Sequence of chain 1.C:
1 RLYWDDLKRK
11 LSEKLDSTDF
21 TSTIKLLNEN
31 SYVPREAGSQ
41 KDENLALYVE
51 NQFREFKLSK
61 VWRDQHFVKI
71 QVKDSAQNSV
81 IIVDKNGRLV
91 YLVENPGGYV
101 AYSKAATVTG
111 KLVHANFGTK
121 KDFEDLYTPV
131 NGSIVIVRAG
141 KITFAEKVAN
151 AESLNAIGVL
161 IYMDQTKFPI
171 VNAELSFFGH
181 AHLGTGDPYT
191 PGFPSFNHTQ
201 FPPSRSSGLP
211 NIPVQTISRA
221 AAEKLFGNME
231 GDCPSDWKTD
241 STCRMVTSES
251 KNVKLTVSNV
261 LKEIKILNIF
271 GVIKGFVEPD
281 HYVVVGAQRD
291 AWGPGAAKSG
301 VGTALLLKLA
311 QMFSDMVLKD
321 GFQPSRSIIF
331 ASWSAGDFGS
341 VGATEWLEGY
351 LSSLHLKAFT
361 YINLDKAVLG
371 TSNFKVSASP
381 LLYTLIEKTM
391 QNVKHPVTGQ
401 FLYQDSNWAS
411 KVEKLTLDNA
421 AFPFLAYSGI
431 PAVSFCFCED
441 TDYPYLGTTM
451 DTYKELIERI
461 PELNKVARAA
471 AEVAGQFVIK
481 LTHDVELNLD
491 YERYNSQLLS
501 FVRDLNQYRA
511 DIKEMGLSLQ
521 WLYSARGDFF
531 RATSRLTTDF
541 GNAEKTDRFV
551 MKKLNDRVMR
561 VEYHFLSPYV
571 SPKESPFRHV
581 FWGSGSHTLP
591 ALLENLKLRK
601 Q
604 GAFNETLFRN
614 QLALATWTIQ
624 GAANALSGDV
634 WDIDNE

Binding-site contacts:
Ligand atom C8 contacts residue PHE67 of chain 1.C at 3.8 Å (hydrophobic).
Ligand atom C4 contacts residue PHE67 of chain 1.C at 4.4 Å (hydrophobic).
Ligand atom C3 contacts residue PHE67 of chain 1.C at 4.3 Å (hydrophobic).
Ligand atom O6 contacts residue PHE201 of chain 1.C at 4.0 Å.
Ligand atom C6 contacts residue PHE201 of chain 1.C at 4.0 Å (hydrophobic).
Ligand atom C5 contacts residue PHE67 of chain 1.C at 3.7 Å (hydrophobic).
Ligand atom C5 contacts residue PHE201 of chain 1.C at 4.5 Å (hydrophobic).
Ligand atom O6 contacts residue GLU263 of chain 1.C at 3.4 Å (salt-bridge).
Ligand atom C8 contacts residue LYS265 of chain 1.C at 4.3 Å.
Ligand atom C8 contacts residue ILE264 of chain 1.C at 4.3 Å (hydrophobic).
Ligand atom C4 contacts residue ASN197 of chain 1.C at 4.2 Å.
Ligand atom C7 contacts residue ASN197 of chain 1.C at 3.3 Å.
Ligand atom O5 contacts residue PHE201 of chain 1.C at 3.6 Å.
Ligand atom C7 contacts residue PHE67 of chain 1.C at 3.8 Å (hydrophobic).
Ligand atom C8 contacts residue ASN197 of chain 1.C at 4.5 Å.
Ligand atom O5 contacts residue PHE67 of chain 1.C at 4.0 Å.
Ligand atom N2 contacts residue ASN197 of chain 1.C at 2.9 Å (h-bond).
Ligand atom C1 contacts residue ASN197 of chain 1.C at 1.4 Å.
Ligand atom C3 contacts residue ASN197 of chain 1.C at 3.8 Å.
Ligand atom O5 contacts residue ASN197 of chain 1.C at 2.3 Å (h-bond).
Ligand atom C8 contacts residue GLU263 of chain 1.C at 3.7 Å.
Ligand atom C1 contacts residue PHE67 of chain 1.C at 3.9 Å (hydrophobic).
Ligand atom O7 contacts residue ASN197 of chain 1.C at 3.4 Å (h-bond).
Ligand atom N2 contacts residue PHE67 of chain 1.C at 4.5 Å.
Ligand atom C6 contacts residue PHE67 of chain 1.C at 3.9 Å (hydrophobic).
Ligand atom C2 contacts residue ASN197 of chain 1.C at 2.5 Å.
Ligand atom O4 contacts residue PHE67 of chain 1.C at 3.9 Å.
Ligand atom O7 contacts residue PHE67 of chain 1.C at 3.9 Å.
Ligand atom C5 contacts residue ASN197 of chain 1.C at 3.6 Å.
Ligand atom C6 contacts residue GLU263 of chain 1.C at 3.4 Å.

The protein below binds the small molecule below.
Small molecule (SMILES): CC(=O)N[C@H]1[C@H](O[C@H]2[C@H](O)[C@@H](NC(C)=O)CO[C@@H]2CO)O[C@H](CO)[C@@H](O[C@@H]2O[C@H](CO)[C@@H](O)[C@H](O)[C@@H]2O)[C@@H]1O